A small-molecule ligand and the protein it binds are described below.
Small molecule (SMILES): Nc1nc2ccc(Cl)cc2c2nc(-c3ccco3)nn12

Binding-site contacts:
Ligand atom C19 contacts residue GLY36 of chain 1.A at 3.7 Å.
Ligand atom C05 contacts residue LEU105 of chain 1.A at 3.5 Å (hydrophobic).
Ligand atom N14 contacts residue ILE35 of chain 1.A at 3.8 Å.
Ligand atom N03 contacts residue LEU155 of chain 1.A at 3.8 Å.
Ligand atom C04 contacts residue ALA56 of chain 1.A at 3.7 Å (hydrophobic).
Ligand atom CL8 contacts residue TYR76 of chain 1.A at 3.1 Å.
Ligand atom C06 contacts residue PRO86 of chain 1.A at 3.8 Å (hydrophobic).
Ligand atom C18 contacts residue ILE35 of chain 1.A at 3.6 Å (hydrophobic).
Ligand atom N12 contacts residue ILE43 of chain 1.A at 3.7 Å.
Ligand atom N01 contacts residue LEU104 of chain 1.A at 3.5 Å.
Ligand atom N14 contacts residue LEU155 of chain 1.A at 3.9 Å.
Ligand atom C02 contacts residue LEU104 of chain 1.A at 4.0 Å (hydrophobic).
Ligand atom N01 contacts residue LEU105 of chain 1.A at 3.0 Å (h-bond).
Ligand atom C13 contacts residue ILE43 of chain 1.A at 3.9 Å (hydrophobic).
Ligand atom N01 contacts residue GLY106 of chain 1.A at 3.9 Å.
Ligand atom C04 contacts residue LEU155 of chain 1.A at 4.0 Å (hydrophobic).
Ligand atom N12 contacts residue ILE168 of chain 1.A at 4.0 Å.
Ligand atom C02 contacts residue LEU155 of chain 1.A at 3.5 Å (hydrophobic).
Ligand atom CL8 contacts residue MET102 of chain 1.A at 3.7 Å.
Ligand atom C11 contacts residue ILE43 of chain 1.A at 4.0 Å (hydrophobic).
Ligand atom C06 contacts residue LEU105 of chain 1.A at 4.0 Å (hydrophobic).
Ligand atom N03 contacts residue ALA56 of chain 1.A at 3.8 Å.
Ligand atom C19 contacts residue SER37 of chain 1.A at 3.2 Å.
Ligand atom C17 contacts residue ILE35 of chain 1.A at 3.9 Å (hydrophobic).
Ligand atom N03 contacts residue LEU105 of chain 1.A at 3.2 Å (h-bond).
Ligand atom N15 contacts residue LEU155 of chain 1.A at 3.4 Å.
Ligand atom N03 contacts residue LEU104 of chain 1.A at 3.8 Å.
Ligand atom C10 contacts residue LEU155 of chain 1.A at 3.9 Å (hydrophobic).
Ligand atom C02 contacts residue LEU105 of chain 1.A at 3.9 Å (hydrophobic).
Ligand atom C04 contacts residue LEU105 of chain 1.A at 4.0 Å (hydrophobic).
Ligand atom CL8 contacts residue PRO86 of chain 1.A at 3.9 Å.
Ligand atom C11 contacts residue LEU155 of chain 1.A at 3.6 Å (hydrophobic).
Ligand atom C05 contacts residue GLU103 of chain 1.A at 3.3 Å.
Ligand atom C05 contacts residue ALA56 of chain 1.A at 3.8 Å (hydrophobic).
Ligand atom N01 contacts residue LEU155 of chain 1.A at 4.0 Å.
Ligand atom O20 contacts residue SER37 of chain 1.A at 3.6 Å.
Ligand atom O20 contacts residue ILE43 of chain 1.A at 3.9 Å.
Ligand atom C18 contacts residue GLY36 of chain 1.A at 3.6 Å.
Ligand atom C06 contacts residue MET102 of chain 1.A at 3.7 Å (hydrophobic).
Ligand atom C06 contacts residue GLU103 of chain 1.A at 3.8 Å.

Sequence of chain 1.A:
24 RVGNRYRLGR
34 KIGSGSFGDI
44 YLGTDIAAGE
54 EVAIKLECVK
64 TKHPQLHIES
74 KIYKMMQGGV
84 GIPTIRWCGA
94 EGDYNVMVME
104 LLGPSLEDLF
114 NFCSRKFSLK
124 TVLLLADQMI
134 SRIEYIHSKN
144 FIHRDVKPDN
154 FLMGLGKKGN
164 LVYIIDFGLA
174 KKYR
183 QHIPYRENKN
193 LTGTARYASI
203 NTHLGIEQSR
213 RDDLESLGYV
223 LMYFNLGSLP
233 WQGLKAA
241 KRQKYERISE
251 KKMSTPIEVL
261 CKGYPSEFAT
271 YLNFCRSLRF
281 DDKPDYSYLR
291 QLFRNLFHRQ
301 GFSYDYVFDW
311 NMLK